Binding-site contacts:
Ligand atom C5 contacts residue ASN268 of chain 2.A at 3.5 Å.
Ligand atom N2 contacts residue ASN268 of chain 2.A at 3.0 Å (h-bond).
Ligand atom C4 contacts residue ASN268 of chain 2.A at 4.0 Å.
Ligand atom O7 contacts residue ASN268 of chain 2.A at 2.7 Å (h-bond).
Ligand atom C7 contacts residue ASN268 of chain 2.A at 3.1 Å.
Ligand atom O5 contacts residue ASN268 of chain 2.A at 2.2 Å (h-bond).
Ligand atom C2 contacts residue ASN268 of chain 2.A at 2.3 Å.
Ligand atom C3 contacts residue ASN268 of chain 2.A at 3.6 Å.
Ligand atom C8 contacts residue ASN268 of chain 2.A at 4.4 Å.
Ligand atom C1 contacts residue ASN268 of chain 2.A at 1.4 Å.
Ligand atom C6 contacts residue ASN268 of chain 2.A at 4.5 Å.

Sequence of chain 2.A:
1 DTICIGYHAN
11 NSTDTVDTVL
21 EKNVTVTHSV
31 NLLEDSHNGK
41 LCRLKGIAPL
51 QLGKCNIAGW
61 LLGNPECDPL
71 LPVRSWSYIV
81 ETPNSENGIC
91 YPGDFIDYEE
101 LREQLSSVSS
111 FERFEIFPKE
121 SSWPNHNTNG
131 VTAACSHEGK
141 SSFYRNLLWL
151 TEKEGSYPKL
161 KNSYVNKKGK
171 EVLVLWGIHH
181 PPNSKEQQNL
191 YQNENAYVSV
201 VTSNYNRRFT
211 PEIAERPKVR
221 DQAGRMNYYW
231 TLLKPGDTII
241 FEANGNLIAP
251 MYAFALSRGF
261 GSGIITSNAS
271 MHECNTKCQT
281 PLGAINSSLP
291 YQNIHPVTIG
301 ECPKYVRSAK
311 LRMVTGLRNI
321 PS

The small molecule below binds the protein below.
Small molecule (SMILES): CC(=O)N[C@@H]1[C@@H](O)[C@H](O)[C@@H](CO)O[C@H]1O